Binding-site contacts:
Ligand atom C20 contacts residue GLY41 of chain 1.C at 3.7 Å.
Ligand atom O24 contacts residue VAL181 of chain 1.C at 3.8 Å.
Ligand atom C13 contacts residue ALA61 of chain 1.C at 3.9 Å (hydrophobic).
Ligand atom C8 contacts residue LEU169 of chain 1.C at 3.7 Å (hydrophobic).
Ligand atom C4 contacts residue VAL97 of chain 1.C at 4.0 Å (hydrophobic).
Ligand atom C17 contacts residue VAL48 of chain 1.C at 3.7 Å (hydrophobic).
Ligand atom CL22 contacts residue PHE45 of chain 1.C at 3.4 Å.
Ligand atom CL22 contacts residue GLY41 of chain 1.C at 4.0 Å.
Ligand atom C13 contacts residue LEU116 of chain 1.C at 3.5 Å (hydrophobic).
Ligand atom C13 contacts residue LEU169 of chain 1.C at 3.9 Å (hydrophobic).
Ligand atom C7 contacts residue LEU169 of chain 1.C at 3.8 Å (hydrophobic).
Ligand atom C4 contacts residue VAL181 of chain 1.C at 3.8 Å (hydrophobic).
Ligand atom C10 contacts residue VAL48 of chain 1.C at 4.0 Å (hydrophobic).
Ligand atom O25 contacts residue LYS63 of chain 1.C at 2.8 Å (salt-bridge).
Ligand atom C11 contacts residue LEU116 of chain 1.C at 3.4 Å (hydrophobic).
Ligand atom N12 contacts residue LEU116 of chain 1.C at 2.7 Å (h-bond).
Ligand atom O24 contacts residue ASP182 of chain 1.C at 3.0 Å (salt-bridge).
Ligand atom C11 contacts residue MET115 of chain 1.C at 3.8 Å (hydrophobic).
Ligand atom C5 contacts residue VAL181 of chain 1.C at 3.7 Å (hydrophobic).
Ligand atom N12 contacts residue GLU114 of chain 1.C at 3.5 Å (salt-bridge).
Ligand atom O24 contacts residue PHE113 of chain 1.C at 3.5 Å.
Ligand atom C20 contacts residue ILE40 of chain 1.C at 4.0 Å (hydrophobic).
Ligand atom C19 contacts residue GLY41 of chain 1.C at 3.4 Å.
Ligand atom C18 contacts residue GLY41 of chain 1.C at 3.8 Å.
Ligand atom O25 contacts residue ASP182 of chain 1.C at 3.5 Å (salt-bridge).
Ligand atom C23 contacts residue LYS63 of chain 1.C at 3.7 Å.
Ligand atom C19 contacts residue LYS42 of chain 1.C at 4.0 Å.
Ligand atom C21 contacts residue ILE40 of chain 1.C at 3.6 Å (hydrophobic).
Ligand atom N9 contacts residue VAL48 of chain 1.C at 3.9 Å.
Ligand atom C3 contacts residue VAL181 of chain 1.C at 4.0 Å (hydrophobic).
Ligand atom C4 contacts residue PHE113 of chain 1.C at 3.7 Å (hydrophobic).
Ligand atom CL22 contacts residue LYS42 of chain 1.C at 3.7 Å.
Ligand atom C13 contacts residue GLU114 of chain 1.C at 3.4 Å.
Ligand atom C23 contacts residue VAL181 of chain 1.C at 3.9 Å (hydrophobic).
Ligand atom C23 contacts residue ASP182 of chain 1.C at 3.3 Å.
Ligand atom N12 contacts residue MET115 of chain 1.C at 3.6 Å.
Ligand atom C3 contacts residue PHE113 of chain 1.C at 3.9 Å (hydrophobic).
Ligand atom CL22 contacts residue VAL48 of chain 1.C at 3.9 Å.
Ligand atom N15 contacts residue ILE40 of chain 1.C at 3.5 Å.
Ligand atom C16 contacts residue ILE40 of chain 1.C at 3.7 Å (hydrophobic).

Sequence of chain 1.C:
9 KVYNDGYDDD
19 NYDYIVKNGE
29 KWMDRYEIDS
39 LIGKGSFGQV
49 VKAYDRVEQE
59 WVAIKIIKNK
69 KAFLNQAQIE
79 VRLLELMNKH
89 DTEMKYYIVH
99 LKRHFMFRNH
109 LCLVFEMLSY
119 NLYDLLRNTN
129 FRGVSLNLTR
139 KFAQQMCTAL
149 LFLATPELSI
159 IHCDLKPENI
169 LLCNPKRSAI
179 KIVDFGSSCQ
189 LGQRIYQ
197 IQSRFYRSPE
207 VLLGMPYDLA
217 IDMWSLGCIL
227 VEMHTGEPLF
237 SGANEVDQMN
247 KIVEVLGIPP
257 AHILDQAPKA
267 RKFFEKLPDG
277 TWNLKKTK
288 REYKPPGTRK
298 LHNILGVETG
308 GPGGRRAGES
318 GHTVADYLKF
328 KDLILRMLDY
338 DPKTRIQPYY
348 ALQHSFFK

The small molecule below binds the protein below.
Small molecule (SMILES): O=C(O)c1ccc2c(c1)nc(Nc1cccc(Cl)c1)c1ccncc12